A protein and the small-molecule ligand that binds it are described below.
Small molecule (SMILES): CC(C)(C)OC(=O)N[C@@H](CS[C@@H](Cc1ccccc1)C(=O)NCCc1cccnc1)Cc1cccc2ccccc12

Binding-site contacts:
Ligand atom C28 contacts residue THR289 of chain 2.B at 3.4 Å.
Ligand atom C17 contacts residue ILE349 of chain 2.B at 3.7 Å (hydrophobic).
Ligand atom C36 contacts residue ILE281 of chain 2.B at 3.5 Å (hydrophobic).
Ligand atom C37 contacts residue ILE281 of chain 2.B at 3.9 Å (hydrophobic).
Ligand atom O07 contacts residue PHE193 of chain 2.B at 3.5 Å.
Ligand atom C16 contacts residue ALA350 of chain 2.B at 3.6 Å (hydrophobic).
Ligand atom C36 contacts residue PHE221 of chain 2.B at 4.0 Å (hydrophobic).
Ligand atom C06 contacts residue PHE193 of chain 2.B at 4.0 Å (hydrophobic).
Ligand atom O21 contacts residue SER99 of chain 2.B at 3.0 Å.
Ligand atom C18 contacts residue ARG352 of chain 2.B at 3.3 Å.
Ligand atom C31 contacts residue PHE88 of chain 2.B at 3.5 Å (hydrophobic).
Ligand atom N27 contacts residue HEM1 of chain 2.E at 2.8 Å.
Ligand atom C23 contacts residue ILE281 of chain 2.B at 3.8 Å (hydrophobic).
Ligand atom C41 contacts residue PHE193 of chain 2.B at 3.9 Å (hydrophobic).
Ligand atom C35 contacts residue PHE221 of chain 2.B at 3.7 Å (hydrophobic).
Ligand atom N22 contacts residue SER99 of chain 2.B at 3.8 Å.
Ligand atom C01 contacts residue PHE193 of chain 2.B at 3.3 Å (hydrophobic).
Ligand atom C16 contacts residue ILE349 of chain 2.B at 3.2 Å (hydrophobic).
Ligand atom C23 contacts residue SER99 of chain 2.B at 3.3 Å.
Ligand atom C26 contacts residue ALA285 of chain 2.B at 3.7 Å (hydrophobic).
Ligand atom C20 contacts residue SER99 of chain 2.B at 3.9 Å.
Ligand atom N08 contacts residue PHE88 of chain 2.B at 3.5 Å.
Ligand atom C40 contacts residue PHE284 of chain 2.B at 3.4 Å (hydrophobic).
Ligand atom C25 contacts residue ALA285 of chain 2.B at 3.7 Å (hydrophobic).
Ligand atom C26 contacts residue HEM1 of chain 2.E at 3.3 Å.
Ligand atom C34 contacts residue ILE100 of chain 2.B at 3.6 Å (hydrophobic).
Ligand atom C17 contacts residue ALA350 of chain 2.B at 3.0 Å (hydrophobic).
Ligand atom C28 contacts residue HEM1 of chain 2.E at 4.0 Å.
Ligand atom C30 contacts residue PHE284 of chain 2.B at 3.5 Å (hydrophobic).
Ligand atom C36 contacts residue MET94 of chain 2.B at 3.5 Å (hydrophobic).
Ligand atom C35 contacts residue ILE281 of chain 2.B at 3.8 Å (hydrophobic).
Ligand atom C18 contacts residue ALA350 of chain 2.B at 3.6 Å (hydrophobic).
Ligand atom C39 contacts residue PHE284 of chain 2.B at 3.6 Å (hydrophobic).
Ligand atom C17 contacts residue ARG352 of chain 2.B at 3.9 Å.
Ligand atom C35 contacts residue ILE100 of chain 2.B at 3.3 Å (hydrophobic).
Ligand atom C29 contacts residue THR289 of chain 2.B at 3.5 Å.
Ligand atom C34 contacts residue PHE221 of chain 2.B at 3.8 Å (hydrophobic).
Ligand atom O21 contacts residue HEM1 of chain 2.E at 3.8 Å.
Ligand atom O21 contacts residue ARG85 of chain 2.B at 3.8 Å.
Ligand atom C29 contacts residue PHE284 of chain 2.B at 4.0 Å (hydrophobic).

Sequence of chain 2.B:
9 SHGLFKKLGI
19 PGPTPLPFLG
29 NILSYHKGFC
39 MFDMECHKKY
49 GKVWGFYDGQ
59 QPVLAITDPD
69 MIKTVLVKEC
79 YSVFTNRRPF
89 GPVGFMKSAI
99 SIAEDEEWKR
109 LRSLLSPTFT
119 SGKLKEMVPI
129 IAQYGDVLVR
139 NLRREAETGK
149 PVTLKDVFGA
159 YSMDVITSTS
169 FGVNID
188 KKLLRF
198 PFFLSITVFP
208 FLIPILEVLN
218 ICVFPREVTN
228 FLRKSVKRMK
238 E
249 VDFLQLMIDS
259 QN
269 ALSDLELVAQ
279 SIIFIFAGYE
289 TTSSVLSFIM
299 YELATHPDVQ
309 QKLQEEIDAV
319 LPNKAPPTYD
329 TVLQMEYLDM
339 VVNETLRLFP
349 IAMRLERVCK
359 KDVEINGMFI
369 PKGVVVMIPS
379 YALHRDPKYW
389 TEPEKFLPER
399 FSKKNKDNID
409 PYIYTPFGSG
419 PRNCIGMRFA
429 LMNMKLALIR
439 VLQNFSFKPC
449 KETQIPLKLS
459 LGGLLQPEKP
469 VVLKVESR